The protein below binds the small molecule below.
Small molecule (SMILES): NCCCC[C@H](NC(=O)[C@@H]1CCN2CC[C@@](N)(Cc3ccccc3)C(=O)N12)[C@H](O)C(=O)NC1CCCCC1

Binding-site contacts:
Ligand atom C contacts residue SER205 of chain 1.B at 1.8 Å.
Ligand atom NZ contacts residue GLY230 of chain 1.B at 2.7 Å (h-bond).
Ligand atom N contacts residue SER205 of chain 1.B at 3.3 Å (h-bond).
Ligand atom NX contacts residue GLY203 of chain 1.B at 3.5 Å (h-bond).
Ligand atom O1 contacts residue GLY228 of chain 1.B at 3.0 Å (h-bond).
Ligand atom CE contacts residue GLY230 of chain 1.B at 3.0 Å.
Ligand atom NX contacts residue SER205 of chain 1.B at 3.6 Å.
Ligand atom CE contacts residue ALA200 of chain 1.B at 3.9 Å (hydrophobic).
Ligand atom C13 contacts residue GLU94 of chain 1.B at 3.6 Å.
Ligand atom C11 contacts residue TRP227 of chain 1.B at 3.6 Å (hydrophobic).
Ligand atom C6X contacts residue LEU27 of chain 1.B at 3.1 Å (hydrophobic).
Ligand atom O1 contacts residue TRP227 of chain 1.B at 3.3 Å.
Ligand atom O2 contacts residue TRP50 of chain 1.B at 3.6 Å.
Ligand atom CX contacts residue HIS43 of chain 1.B at 3.8 Å.
Ligand atom CX contacts residue SER205 of chain 1.B at 2.5 Å.
Ligand atom C1 contacts residue SER226 of chain 1.B at 3.7 Å.
Ligand atom OX contacts residue HIS43 of chain 1.B at 2.7 Å (h-bond).
Ligand atom O contacts residue SER205 of chain 1.B at 2.5 Å (h-bond).
Ligand atom O contacts residue GLY203 of chain 1.B at 3.0 Å (h-bond).
Ligand atom NZ contacts residue ASP199 of chain 1.B at 3.1 Å (salt-bridge).
Ligand atom C1 contacts residue LEU96 of chain 1.B at 3.8 Å (hydrophobic).
Ligand atom O contacts residue ASP204 of chain 1.B at 3.6 Å.
Ligand atom N1 contacts residue TRP50 of chain 1.B at 3.6 Å.
Ligand atom OX contacts residue SER205 of chain 1.B at 2.5 Å (h-bond).
Ligand atom C3 contacts residue TRP50 of chain 1.B at 3.8 Å (hydrophobic).
Ligand atom C2 contacts residue HIS43 of chain 1.B at 3.6 Å.
Ligand atom CA contacts residue SER205 of chain 1.B at 2.8 Å.
Ligand atom C6 contacts residue GLY228 of chain 1.B at 3.7 Å.
Ligand atom C9 contacts residue GLY228 of chain 1.B at 3.6 Å.
Ligand atom O contacts residue GLU202 of chain 1.B at 3.6 Å.
Ligand atom NZ contacts residue CYS231 of chain 1.B at 3.8 Å.
Ligand atom C5X contacts residue LEU27 of chain 1.B at 3.9 Å (hydrophobic).
Ligand atom C3 contacts residue TYR47 of chain 1.B at 3.6 Å (hydrophobic).
Ligand atom CE contacts residue GLY228 of chain 1.B at 3.7 Å.
Ligand atom C2X contacts residue TRP50 of chain 1.B at 3.8 Å (hydrophobic).
Ligand atom N contacts residue SER226 of chain 1.B at 3.3 Å (h-bond).
Ligand atom C7 contacts residue GLY228 of chain 1.B at 3.8 Å.
Ligand atom NZ contacts residue ALA200 of chain 1.B at 3.0 Å (h-bond).
Ligand atom N3 contacts residue GLY228 of chain 1.B at 2.7 Å (h-bond).
Ligand atom CB contacts residue SER205 of chain 1.B at 3.5 Å.

Sequence of chain 1.B:
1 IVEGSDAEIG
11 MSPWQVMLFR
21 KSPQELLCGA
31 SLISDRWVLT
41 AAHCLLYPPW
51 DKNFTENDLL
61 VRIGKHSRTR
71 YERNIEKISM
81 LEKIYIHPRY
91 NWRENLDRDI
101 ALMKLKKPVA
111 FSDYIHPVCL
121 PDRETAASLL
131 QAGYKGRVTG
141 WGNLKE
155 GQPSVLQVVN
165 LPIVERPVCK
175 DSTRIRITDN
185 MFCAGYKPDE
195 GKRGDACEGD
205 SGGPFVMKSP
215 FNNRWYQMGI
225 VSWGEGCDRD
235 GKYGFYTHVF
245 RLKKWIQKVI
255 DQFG